Sequence of chain 1.F:
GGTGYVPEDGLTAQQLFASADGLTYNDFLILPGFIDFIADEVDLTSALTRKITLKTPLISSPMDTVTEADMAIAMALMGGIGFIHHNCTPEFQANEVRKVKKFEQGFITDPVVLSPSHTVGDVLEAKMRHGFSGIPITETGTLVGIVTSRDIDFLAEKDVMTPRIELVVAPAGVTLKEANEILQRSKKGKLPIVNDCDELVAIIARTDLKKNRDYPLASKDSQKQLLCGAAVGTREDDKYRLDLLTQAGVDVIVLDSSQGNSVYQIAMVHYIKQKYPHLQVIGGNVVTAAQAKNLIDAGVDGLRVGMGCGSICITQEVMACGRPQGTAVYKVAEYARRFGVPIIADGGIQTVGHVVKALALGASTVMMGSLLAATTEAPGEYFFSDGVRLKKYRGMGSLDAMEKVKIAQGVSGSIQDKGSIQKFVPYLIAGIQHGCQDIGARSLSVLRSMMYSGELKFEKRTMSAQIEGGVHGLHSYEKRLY

The small molecule below binds the protein below.
Small molecule (SMILES): O=c1[nH]cnc2c1ncn2[C@@H]1O[C@H](COP(=O)(O)O)[C@@H](O)[C@H]1O

Binding-site contacts:
Ligand atom C2' contacts residue ASP364 of chain 1.F at 3.5 Å.
Ligand atom C4 contacts residue ILE330 of chain 1.F at 3.6 Å (hydrophobic).
Ligand atom C6 contacts residue GLY415 of chain 1.F at 3.3 Å.
Ligand atom O6 contacts residue MET414 of chain 1.F at 2.8 Å (h-bond).
Ligand atom O1P contacts residue GLY365 of chain 1.F at 3.6 Å.
Ligand atom C2 contacts residue NAD1 of chain 1.FA at 3.5 Å.
Ligand atom C8 contacts residue MET70 of chain 1.F at 3.5 Å (hydrophobic).
Ligand atom C5 contacts residue NAD1 of chain 1.FA at 3.6 Å.
Ligand atom O3' contacts residue SER68 of chain 1.F at 3.3 Å.
Ligand atom N1 contacts residue NAD1 of chain 1.FA at 3.5 Å.
Ligand atom O3P contacts residue TYR411 of chain 1.F at 3.1 Å (h-bond).
Ligand atom N7 contacts residue MET414 of chain 1.F at 3.2 Å (h-bond).
Ligand atom O3' contacts residue ASP364 of chain 1.F at 2.2 Å (salt-bridge).
Ligand atom O1P contacts residue GLY328 of chain 1.F at 3.4 Å.
Ligand atom O3P contacts residue SER329 of chain 1.F at 2.3 Å (h-bond).
Ligand atom N3 contacts residue NAD1 of chain 1.FA at 3.4 Å.
Ligand atom P contacts residue SER329 of chain 1.F at 3.4 Å.
Ligand atom O5' contacts residue GLY365 of chain 1.F at 3.7 Å.
Ligand atom O3' contacts residue MET385 of chain 1.F at 3.5 Å (h-bond).
Ligand atom C5 contacts residue ILE330 of chain 1.F at 3.5 Å (hydrophobic).
Ligand atom C2' contacts residue ARG322 of chain 1.F at 3.5 Å.
Ligand atom C2 contacts residue CYS331 of chain 1.F at 3.2 Å (hydrophobic).
Ligand atom C3' contacts residue ASP364 of chain 1.F at 3.2 Å.
Ligand atom C6 contacts residue MET414 of chain 1.F at 3.6 Å (hydrophobic).
Ligand atom C4' contacts residue ASP364 of chain 1.F at 3.5 Å.
Ligand atom O2' contacts residue ARG322 of chain 1.F at 3.2 Å (salt-bridge).
Ligand atom N3 contacts residue CYS331 of chain 1.F at 3.5 Å.
Ligand atom O1P contacts residue SER329 of chain 1.F at 3.2 Å (h-bond).
Ligand atom O2P contacts residue SER388 of chain 1.F at 2.8 Å (h-bond).
Ligand atom N7 contacts residue MET70 of chain 1.F at 3.7 Å.
Ligand atom O6 contacts residue GLY415 of chain 1.F at 2.3 Å (h-bond).
Ligand atom O2P contacts residue GLY387 of chain 1.F at 3.1 Å (h-bond).
Ligand atom C2 contacts residue GLN441 of chain 1.F at 3.1 Å.
Ligand atom O6 contacts residue GLY413 of chain 1.F at 2.9 Å.
Ligand atom N1 contacts residue GLN441 of chain 1.F at 2.7 Å (h-bond).
Ligand atom C5' contacts residue TYR411 of chain 1.F at 3.5 Å (hydrophobic).
Ligand atom O2' contacts residue ASP364 of chain 1.F at 2.5 Å (salt-bridge).
Ligand atom C4 contacts residue NAD1 of chain 1.FA at 3.5 Å.
Ligand atom O1P contacts residue GLY366 of chain 1.F at 2.8 Å (h-bond).
Ligand atom N1 contacts residue GLY442 of chain 1.F at 3.5 Å.